Binding-site contacts:
Ligand atom C18 contacts residue GLU166 of chain 1.A at 3.5 Å.
Ligand atom C20 contacts residue ASN142 of chain 1.A at 3.6 Å.
Ligand atom N3 contacts residue HIS163 of chain 1.A at 2.8 Å (h-bond).
Ligand atom C8 contacts residue MET165 of chain 1.A at 3.6 Å (hydrophobic).
Ligand atom C6 contacts residue MET49 of chain 1.A at 3.6 Å (hydrophobic).
Ligand atom C19 contacts residue GLU166 of chain 1.A at 3.9 Å.
Ligand atom CL contacts residue MET165 of chain 1.A at 3.7 Å.
Ligand atom C15 contacts residue CYS145 of chain 1.A at 3.7 Å (hydrophobic).
Ligand atom C18 contacts residue ASN142 of chain 1.A at 3.9 Å.
Ligand atom C18 contacts residue PHE140 of chain 1.A at 3.5 Å (hydrophobic).
Ligand atom C7 contacts residue MET165 of chain 1.A at 3.5 Å (hydrophobic).
Ligand atom CL contacts residue ASP187 of chain 1.A at 3.4 Å.
Ligand atom C5 contacts residue MET49 of chain 1.A at 3.9 Å (hydrophobic).
Ligand atom C15 contacts residue GLU166 of chain 1.A at 3.7 Å.
Ligand atom C15 contacts residue MET165 of chain 1.A at 3.7 Å (hydrophobic).
Ligand atom C16 contacts residue PHE140 of chain 1.A at 3.7 Å (hydrophobic).
Ligand atom N3 contacts residue SER144 of chain 1.A at 3.9 Å.
Ligand atom C7 contacts residue MET49 of chain 1.A at 3.5 Å (hydrophobic).
Ligand atom C11 contacts residue HIS41 of chain 1.A at 4.0 Å.
Ligand atom C6 contacts residue ARG188 of chain 1.A at 3.9 Å.
Ligand atom C15 contacts residue HIS163 of chain 1.A at 3.5 Å.
Ligand atom C17 contacts residue GLU166 of chain 1.A at 3.7 Å.
Ligand atom C16 contacts residue GLU166 of chain 1.A at 3.8 Å.
Ligand atom CL contacts residue HIS164 of chain 1.A at 3.7 Å.
Ligand atom CL contacts residue HIS41 of chain 1.A at 3.7 Å.
Ligand atom C18 contacts residue LEU141 of chain 1.A at 3.8 Å (hydrophobic).
Ligand atom O1 contacts residue MET165 of chain 1.A at 3.5 Å.
Ligand atom C8 contacts residue MET49 of chain 1.A at 3.9 Å (hydrophobic).
Ligand atom C12 contacts residue CYS145 of chain 1.A at 3.7 Å (hydrophobic).
Ligand atom C16 contacts residue HIS163 of chain 1.A at 3.7 Å.
Ligand atom C14 contacts residue GLU166 of chain 1.A at 4.0 Å.
Ligand atom C23 contacts residue DMS1 of chain 1.I at 3.8 Å.
Ligand atom C11 contacts residue DMS1 of chain 1.I at 3.9 Å.
Ligand atom C contacts residue GLU166 of chain 1.A at 4.0 Å.
Ligand atom O1 contacts residue GLU166 of chain 1.A at 3.1 Å (salt-bridge).
Ligand atom C6 contacts residue MET165 of chain 1.A at 3.7 Å (hydrophobic).
Ligand atom N3 contacts residue GLU166 of chain 1.A at 4.0 Å.
Ligand atom C8 contacts residue HIS164 of chain 1.A at 3.5 Å.
Ligand atom C16 contacts residue LEU141 of chain 1.A at 3.8 Å (hydrophobic).
Ligand atom C13 contacts residue MET165 of chain 1.A at 4.0 Å (hydrophobic).

Sequence of chain 1.B:
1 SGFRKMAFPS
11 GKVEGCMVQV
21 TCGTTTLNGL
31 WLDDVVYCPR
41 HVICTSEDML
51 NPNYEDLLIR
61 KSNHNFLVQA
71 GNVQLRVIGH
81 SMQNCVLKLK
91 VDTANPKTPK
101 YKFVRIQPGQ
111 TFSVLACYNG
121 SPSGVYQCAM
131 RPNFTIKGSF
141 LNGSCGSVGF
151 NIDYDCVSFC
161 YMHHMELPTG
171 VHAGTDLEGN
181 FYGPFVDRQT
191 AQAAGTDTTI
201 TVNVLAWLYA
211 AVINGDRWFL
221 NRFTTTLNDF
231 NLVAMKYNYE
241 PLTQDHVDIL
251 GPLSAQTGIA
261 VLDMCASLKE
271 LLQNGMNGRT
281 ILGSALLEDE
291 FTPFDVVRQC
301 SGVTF

Sequence of chain 1.A:
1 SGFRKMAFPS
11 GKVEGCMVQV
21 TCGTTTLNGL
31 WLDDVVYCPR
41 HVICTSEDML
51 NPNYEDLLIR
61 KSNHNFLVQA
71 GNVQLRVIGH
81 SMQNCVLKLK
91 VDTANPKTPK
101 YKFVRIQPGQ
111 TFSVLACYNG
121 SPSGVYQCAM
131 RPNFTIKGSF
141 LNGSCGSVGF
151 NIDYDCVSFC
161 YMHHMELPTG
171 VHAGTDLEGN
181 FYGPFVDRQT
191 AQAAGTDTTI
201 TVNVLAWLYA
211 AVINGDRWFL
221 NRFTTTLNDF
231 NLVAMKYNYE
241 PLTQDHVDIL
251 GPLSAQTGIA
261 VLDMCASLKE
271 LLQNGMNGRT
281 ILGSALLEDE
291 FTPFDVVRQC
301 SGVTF

This protein binds this small molecule.
Small molecule (SMILES): CNC(=O)CN1Cc2ccc(Cl)cc2[C@@]2(CCN(c3cncc4c3CCCC4)C2=O)C1